Binding-site contacts:
Ligand atom C1 contacts residue ASP294 of chain 1.G at 3.5 Å.
Ligand atom C6 contacts residue LEU402 of chain 1.G at 3.4 Å (hydrophobic).
Ligand atom C16 contacts residue LEU463 of chain 1.G at 3.6 Å (hydrophobic).
Ligand atom N1 contacts residue BCT1 of chain 1.VA at 3.5 Å (h-bond).
Ligand atom C1 contacts residue MN1 of chain 1.TA at 3.0 Å.
Ligand atom O3 contacts residue MN1 of chain 1.SA at 2.0 Å.
Ligand atom O2 contacts residue MN1 of chain 1.SA at 2.0 Å.
Ligand atom N2 contacts residue LYS289 of chain 1.G at 2.8 Å (salt-bridge).
Ligand atom C2 contacts residue ASP371 of chain 1.G at 3.6 Å.
Ligand atom O2 contacts residue LYS289 of chain 1.G at 3.1 Å (salt-bridge).
Ligand atom O4 contacts residue THR403 of chain 1.G at 3.5 Å.
Ligand atom N2 contacts residue ASP312 of chain 1.G at 2.6 Å (salt-bridge).
Ligand atom C2 contacts residue MN1 of chain 1.SA at 2.9 Å.
Ligand atom C2 contacts residue LEU402 of chain 1.G at 3.5 Å (hydrophobic).
Ligand atom C2 contacts residue MN1 of chain 1.TA at 2.8 Å.
Ligand atom N2 contacts residue MN1 of chain 1.TA at 2.0 Å.
Ligand atom O2 contacts residue ASP371 of chain 1.G at 3.1 Å (salt-bridge).
Ligand atom O2 contacts residue GLU373 of chain 1.G at 2.7 Å (salt-bridge).
Ligand atom C10 contacts residue MET309 of chain 1.G at 3.6 Å (hydrophobic).
Ligand atom C3 contacts residue LYS301 of chain 1.G at 3.6 Å.
Ligand atom C9 contacts residue MET309 of chain 1.G at 3.6 Å (hydrophobic).
Ligand atom C12 contacts residue GLY404 of chain 1.G at 3.6 Å.
Ligand atom C3 contacts residue MN1 of chain 1.SA at 2.7 Å.
Ligand atom O3 contacts residue LYS301 of chain 1.G at 2.8 Å (salt-bridge).
Ligand atom O2 contacts residue ASP294 of chain 1.G at 2.3 Å (salt-bridge).
Ligand atom C1 contacts residue LYS289 of chain 1.G at 3.7 Å.
Ligand atom O2 contacts residue BCT1 of chain 1.VA at 3.0 Å (h-bond).
Ligand atom C6 contacts residue THR401 of chain 1.G at 3.4 Å.
Ligand atom N1 contacts residue ASP371 of chain 1.G at 3.7 Å.
Ligand atom O2 contacts residue MN1 of chain 1.TA at 1.9 Å.
Ligand atom C2 contacts residue ASP294 of chain 1.G at 3.2 Å.
Ligand atom C2 contacts residue BCT1 of chain 1.VA at 3.4 Å.
Ligand atom O4 contacts residue GLY404 of chain 1.G at 3.1 Å (h-bond).
Ligand atom C14 contacts residue ARG467 of chain 1.G at 3.5 Å.
Ligand atom N2 contacts residue THR401 of chain 1.G at 3.2 Å (h-bond).
Ligand atom O3 contacts residue ASP371 of chain 1.G at 2.4 Å (salt-bridge).
Ligand atom C3 contacts residue ASP371 of chain 1.G at 3.0 Å.
Ligand atom O3 contacts residue ASP294 of chain 1.G at 3.2 Å (salt-bridge).
Ligand atom C2 contacts residue LYS289 of chain 1.G at 3.6 Å.
Ligand atom N2 contacts residue ASP294 of chain 1.G at 3.1 Å (salt-bridge).

Sequence of chain 1.G:
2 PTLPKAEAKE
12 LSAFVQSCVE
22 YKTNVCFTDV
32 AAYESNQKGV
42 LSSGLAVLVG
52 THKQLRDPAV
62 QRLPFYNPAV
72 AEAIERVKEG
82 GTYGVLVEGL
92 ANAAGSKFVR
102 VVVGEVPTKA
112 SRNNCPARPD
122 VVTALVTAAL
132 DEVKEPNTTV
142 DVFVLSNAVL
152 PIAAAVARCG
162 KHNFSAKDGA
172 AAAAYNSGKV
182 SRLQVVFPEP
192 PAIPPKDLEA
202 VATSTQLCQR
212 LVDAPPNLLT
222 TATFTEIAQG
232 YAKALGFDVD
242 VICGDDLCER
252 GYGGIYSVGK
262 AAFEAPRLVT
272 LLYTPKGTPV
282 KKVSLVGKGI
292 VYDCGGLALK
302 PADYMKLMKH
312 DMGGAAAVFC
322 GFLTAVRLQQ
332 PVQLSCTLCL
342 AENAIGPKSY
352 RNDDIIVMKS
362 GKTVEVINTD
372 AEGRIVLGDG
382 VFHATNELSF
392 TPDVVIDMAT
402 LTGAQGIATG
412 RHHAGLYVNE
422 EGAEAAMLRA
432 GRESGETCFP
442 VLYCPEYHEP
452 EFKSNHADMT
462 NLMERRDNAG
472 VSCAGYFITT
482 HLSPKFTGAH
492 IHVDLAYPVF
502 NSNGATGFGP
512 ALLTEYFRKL

A small-molecule ligand and the protein it binds are described below.
Small molecule (SMILES): CC(C)C[C@H](NC(=O)[C@@H](O)[C@H](N)Cc1ccccc1)C(=O)O